The protein below binds the small molecule below.
Small molecule (SMILES): CC(C)(C)OC(=O)N[C@H]1CCCCC/C=C\[C@@H]2C[C@@]2(C(=O)NS(=O)(=O)C2CC2)NC(=O)[C@@H]2C[C@@H](OC(=O)n3cc4cccc(F)c4c3)CN2C1=O

Binding-site contacts:
Ligand atom C1 contacts residue PHE175 of chain 1.A at 3.3 Å (hydrophobic).
Ligand atom C15 contacts residue ARG176 of chain 1.A at 3.6 Å.
Ligand atom O5 contacts residue HIS78 of chain 1.A at 3.6 Å.
Ligand atom O3 contacts residue ALA177 of chain 1.A at 3.1 Å.
Ligand atom C5 contacts residue LEU156 of chain 1.A at 3.6 Å (hydrophobic).
Ligand atom N2 contacts residue ARG176 of chain 1.A at 3.0 Å (salt-bridge).
Ligand atom N1 contacts residue ALA178 of chain 1.A at 2.9 Å (h-bond).
Ligand atom O6 contacts residue GLY158 of chain 1.A at 3.1 Å (h-bond).
Ligand atom C27 contacts residue HIS78 of chain 1.A at 3.4 Å.
Ligand atom N3 contacts residue HIS78 of chain 1.A at 3.0 Å (h-bond).
Ligand atom C12 contacts residue ASP102 of chain 1.A at 3.7 Å.
Ligand atom N3 contacts residue ALA160 of chain 1.A at 3.4 Å.
Ligand atom C24 contacts residue ASP102 of chain 1.A at 3.6 Å.
Ligand atom O3 contacts residue ALA178 of chain 1.A at 2.9 Å (h-bond).
Ligand atom F1 contacts residue ARG176 of chain 1.A at 3.4 Å.
Ligand atom C29 contacts residue GLN62 of chain 1.A at 3.3 Å.
Ligand atom C25 contacts residue ALA178 of chain 1.A at 3.7 Å (hydrophobic).
Ligand atom C11 contacts residue HIS78 of chain 1.A at 3.5 Å.
Ligand atom S1 contacts residue GLY158 of chain 1.A at 3.7 Å.
Ligand atom O4 contacts residue GLY158 of chain 1.A at 3.2 Å.
Ligand atom C13 contacts residue ALA178 of chain 1.A at 3.6 Å (hydrophobic).
Ligand atom C14 contacts residue ASP100 of chain 1.A at 3.4 Å.
Ligand atom O9 contacts residue GLY158 of chain 1.A at 3.0 Å (h-bond).
Ligand atom C32 contacts residue HIS78 of chain 1.A at 3.4 Å.
Ligand atom C16 contacts residue ASP102 of chain 1.A at 3.6 Å.
Ligand atom O9 contacts residue SER159 of chain 1.A at 3.5 Å (h-bond).
Ligand atom C23 contacts residue HIS78 of chain 1.A at 3.4 Å.
Ligand atom O4 contacts residue ALA160 of chain 1.A at 3.5 Å (h-bond).
Ligand atom N2 contacts residue HIS78 of chain 1.A at 3.3 Å (h-bond).
Ligand atom C4 contacts residue ALA160 of chain 1.A at 3.4 Å (hydrophobic).
Ligand atom O4 contacts residue PHE64 of chain 1.A at 3.4 Å.
Ligand atom C7 contacts residue ARG144 of chain 1.A at 3.5 Å.
Ligand atom O1 contacts residue ALA178 of chain 1.A at 3.6 Å (h-bond).
Ligand atom C32 contacts residue GLY79 of chain 1.A at 3.6 Å.
Ligand atom C17 contacts residue ARG176 of chain 1.A at 3.5 Å.
Ligand atom O9 contacts residue LEU156 of chain 1.A at 3.4 Å (h-bond).
Ligand atom C21 contacts residue ARG176 of chain 1.A at 3.5 Å.
Ligand atom O9 contacts residue ALA160 of chain 1.A at 3.5 Å (h-bond).
Ligand atom O9 contacts residue LYS157 of chain 1.A at 3.5 Å.
Ligand atom N4 contacts residue ASP102 of chain 1.A at 3.6 Å.

Sequence of chain 1.A:
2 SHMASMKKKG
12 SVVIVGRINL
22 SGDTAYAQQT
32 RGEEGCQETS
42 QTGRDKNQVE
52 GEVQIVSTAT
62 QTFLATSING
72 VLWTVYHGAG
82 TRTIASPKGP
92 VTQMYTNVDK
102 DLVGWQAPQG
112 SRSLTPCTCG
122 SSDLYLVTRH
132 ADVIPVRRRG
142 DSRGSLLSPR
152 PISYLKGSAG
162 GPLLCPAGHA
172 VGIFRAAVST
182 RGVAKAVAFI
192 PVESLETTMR